Sequence of chain 1.B:
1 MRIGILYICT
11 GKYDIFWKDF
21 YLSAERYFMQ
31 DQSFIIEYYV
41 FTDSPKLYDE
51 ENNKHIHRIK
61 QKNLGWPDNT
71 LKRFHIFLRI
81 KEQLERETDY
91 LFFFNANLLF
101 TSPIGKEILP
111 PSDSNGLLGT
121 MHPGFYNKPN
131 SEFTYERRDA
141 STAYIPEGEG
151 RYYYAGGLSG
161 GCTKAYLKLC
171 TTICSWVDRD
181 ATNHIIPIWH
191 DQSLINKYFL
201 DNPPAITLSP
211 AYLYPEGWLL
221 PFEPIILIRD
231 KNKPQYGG

A protein and the small-molecule ligand that binds it are described below.
Small molecule (SMILES): CC(=O)N[C@@H]1[C@@H](O)[C@@H](O)[C@@H](CO)O[C@@H]1O

Binding-site contacts:
Ligand atom C6 contacts residue PHE125 of chain 1.B at 4.5 Å (hydrophobic).
Ligand atom O5 contacts residue HIS122 of chain 1.B at 4.1 Å.
Ligand atom O4 contacts residue HIS122 of chain 1.B at 4.4 Å.
Ligand atom C1 contacts residue HIS122 of chain 1.B at 4.3 Å.
Ligand atom C8 contacts residue UDP1 of chain 1.F at 3.9 Å.
Ligand atom C3 contacts residue GLN192 of chain 1.B at 4.0 Å.
Ligand atom O3 contacts residue GLN192 of chain 1.B at 2.9 Å (h-bond).
Ligand atom C8 contacts residue ASP191 of chain 1.B at 4.4 Å.
Ligand atom C7 contacts residue HIS122 of chain 1.B at 4.5 Å.
Ligand atom C4 contacts residue GLN192 of chain 1.B at 4.1 Å.
Ligand atom O4 contacts residue GLN192 of chain 1.B at 3.1 Å (h-bond).
Ligand atom C2 contacts residue HIS122 of chain 1.B at 4.0 Å.